The small molecule below binds the protein below.
Small molecule (SMILES): CC(=O)N[C@H]1[C@H](O[C@H]2[C@H](O)[C@@H](NC(C)=O)CO[C@@H]2CO)O[C@H](CO)[C@@H](O[C@@H]2O[C@H](CO)[C@@H](O)[C@H](O[C@H]3O[C@H](CO)[C@@H](O)[C@H](O)[C@@H]3O)[C@@H]2O)[C@@H]1O

Binding-site contacts:
Ligand atom C8 contacts residue TYR451 of chain 1.A at 4.5 Å (hydrophobic).
Ligand atom O5 contacts residue THR461 of chain 1.A at 3.5 Å (h-bond).
Ligand atom C3 contacts residue ASN459 of chain 1.A at 3.8 Å.
Ligand atom C5 contacts residue ASN459 of chain 1.A at 3.6 Å.
Ligand atom C8 contacts residue ASN475 of chain 1.A at 4.1 Å.
Ligand atom C4 contacts residue ASN459 of chain 1.A at 4.2 Å.
Ligand atom N2 contacts residue ASN459 of chain 1.A at 2.9 Å (h-bond).
Ligand atom O5 contacts residue CYS473 of chain 1.A at 4.4 Å.
Ligand atom O6 contacts residue CYS473 of chain 1.A at 3.4 Å (h-bond).
Ligand atom C5 contacts residue THR461 of chain 1.A at 3.7 Å.
Ligand atom C1 contacts residue ASN459 of chain 1.A at 1.4 Å.
Ligand atom C3 contacts residue GLU449 of chain 1.A at 4.3 Å.
Ligand atom C2 contacts residue THR461 of chain 1.A at 4.4 Å.
Ligand atom C6 contacts residue TYR451 of chain 1.A at 3.9 Å (hydrophobic).
Ligand atom C7 contacts residue ASN459 of chain 1.A at 4.2 Å.
Ligand atom C1 contacts residue THR461 of chain 1.A at 3.2 Å.
Ligand atom O6 contacts residue THR461 of chain 1.A at 4.2 Å.
Ligand atom C2 contacts residue ASN459 of chain 1.A at 2.5 Å.
Ligand atom O5 contacts residue ASN459 of chain 1.A at 2.4 Å (h-bond).
Ligand atom O3 contacts residue GLU449 of chain 1.A at 3.6 Å.

Sequence of chain 1.A:
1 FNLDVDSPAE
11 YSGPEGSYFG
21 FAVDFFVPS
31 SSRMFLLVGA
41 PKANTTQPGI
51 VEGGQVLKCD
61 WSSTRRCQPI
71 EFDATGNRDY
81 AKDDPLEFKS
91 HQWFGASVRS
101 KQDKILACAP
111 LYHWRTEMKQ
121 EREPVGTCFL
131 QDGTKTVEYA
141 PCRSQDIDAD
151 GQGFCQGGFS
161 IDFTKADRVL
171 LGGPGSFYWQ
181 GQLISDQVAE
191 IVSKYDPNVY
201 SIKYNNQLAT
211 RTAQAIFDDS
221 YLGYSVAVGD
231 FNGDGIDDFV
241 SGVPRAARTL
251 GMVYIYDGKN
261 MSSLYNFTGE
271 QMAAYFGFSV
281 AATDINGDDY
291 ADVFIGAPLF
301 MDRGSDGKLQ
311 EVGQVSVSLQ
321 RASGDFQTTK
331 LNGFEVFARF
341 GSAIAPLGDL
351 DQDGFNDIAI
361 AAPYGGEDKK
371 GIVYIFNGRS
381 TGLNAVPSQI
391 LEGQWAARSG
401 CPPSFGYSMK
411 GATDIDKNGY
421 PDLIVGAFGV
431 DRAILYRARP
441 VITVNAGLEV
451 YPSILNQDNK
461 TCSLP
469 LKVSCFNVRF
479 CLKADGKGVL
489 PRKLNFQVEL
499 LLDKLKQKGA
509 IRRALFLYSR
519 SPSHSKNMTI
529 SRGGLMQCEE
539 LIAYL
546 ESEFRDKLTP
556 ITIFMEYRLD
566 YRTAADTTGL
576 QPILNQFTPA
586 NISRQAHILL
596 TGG